Binding-site contacts:
Ligand atom O38 contacts residue PHE80 of chain 1.A at 3.1 Å.
Ligand atom O41 contacts residue SER140 of chain 1.A at 2.6 Å (h-bond).
Ligand atom C21 contacts residue GLY82 of chain 1.A at 3.6 Å.
Ligand atom C21 contacts residue ARG86 of chain 1.A at 3.5 Å.
Ligand atom C06 contacts residue ILE124 of chain 1.A at 3.7 Å (hydrophobic).
Ligand atom O15 contacts residue LYS165 of chain 1.A at 3.1 Å.
Ligand atom C32 contacts residue TYR271 of chain 1.A at 3.5 Å (hydrophobic).
Ligand atom C12 contacts residue LEU128 of chain 1.A at 3.7 Å (hydrophobic).
Ligand atom O15 contacts residue TYR125 of chain 1.A at 3.0 Å.
Ligand atom O41 contacts residue ILE139 of chain 1.A at 3.6 Å.
Ligand atom C19 contacts residue HIS121 of chain 1.A at 3.6 Å.
Ligand atom C17 contacts residue SER87 of chain 1.A at 3.2 Å.
Ligand atom C31 contacts residue TYR271 of chain 1.A at 3.1 Å (hydrophobic).
Ligand atom C18 contacts residue SER87 of chain 1.A at 3.2 Å.
Ligand atom C39 contacts residue SER140 of chain 1.A at 3.7 Å.
Ligand atom O37 contacts residue LEU263 of chain 1.A at 3.0 Å.
Ligand atom N36 contacts residue PHE80 of chain 1.A at 3.4 Å.
Ligand atom C20 contacts residue ARG86 of chain 1.A at 3.7 Å.
Ligand atom N16 contacts residue HIS247 of chain 1.A at 3.7 Å.
Ligand atom C31 contacts residue HIS247 of chain 1.A at 3.4 Å.
Ligand atom O40 contacts residue ARG86 of chain 1.A at 2.6 Å (salt-bridge).
Ligand atom C35 contacts residue SER87 of chain 1.A at 3.1 Å.
Ligand atom O38 contacts residue GLN84 of chain 1.A at 2.7 Å (h-bond).
Ligand atom C06 contacts residue SER87 of chain 1.A at 3.5 Å.
Ligand atom C14 contacts residue TYR125 of chain 1.A at 3.2 Å (hydrophobic).
Ligand atom O37 contacts residue PHE80 of chain 1.A at 3.0 Å.
Ligand atom O41 contacts residue ARG86 of chain 1.A at 3.7 Å.
Ligand atom N16 contacts residue TYR125 of chain 1.A at 2.9 Å (h-bond).
Ligand atom N36 contacts residue GLN84 of chain 1.A at 3.6 Å (h-bond).
Ligand atom N07 contacts residue LEU128 of chain 1.A at 3.7 Å.
Ligand atom C23 contacts residue ILE139 of chain 1.A at 3.5 Å (hydrophobic).
Ligand atom C11 contacts residue ARG86 of chain 1.A at 3.7 Å.
Ligand atom C39 contacts residue ARG86 of chain 1.A at 3.5 Å.
Ligand atom O15 contacts residue PHE161 of chain 1.A at 3.6 Å.
Ligand atom C03 contacts residue MET162 of chain 1.A at 3.6 Å (hydrophobic).
Ligand atom C27 contacts residue ILE79 of chain 1.A at 3.7 Å (hydrophobic).
Ligand atom C10 contacts residue ARG86 of chain 1.A at 3.6 Å.
Ligand atom C21 contacts residue CYS83 of chain 1.A at 3.5 Å (hydrophobic).
Ligand atom O37 contacts residue LEU251 of chain 1.A at 3.5 Å.
Ligand atom C32 contacts residue HIS247 of chain 1.A at 3.7 Å.

Sequence of chain 1.A:
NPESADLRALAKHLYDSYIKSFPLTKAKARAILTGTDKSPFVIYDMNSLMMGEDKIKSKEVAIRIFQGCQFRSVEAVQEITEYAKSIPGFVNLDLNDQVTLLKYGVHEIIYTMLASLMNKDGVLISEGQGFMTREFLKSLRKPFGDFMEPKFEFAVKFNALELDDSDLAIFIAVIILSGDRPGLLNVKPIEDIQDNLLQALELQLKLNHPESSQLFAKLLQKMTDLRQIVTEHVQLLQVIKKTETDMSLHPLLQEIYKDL

This protein binds this small molecule.
Small molecule (SMILES): Cc1c(C)n(Cc2ccc(-c3ccccc3C(=O)O)cc2)c2ccc(C(=O)N[C@@H](C)c3ccc([N+](=O)[O-])cc3)cc12